This small molecule binds to this protein.
Small molecule (SMILES): CC(=O)N[C@@H]1[C@@H](O)[C@H](O)[C@@H](CO)O[C@H]1O

Binding-site contacts:
Ligand atom N2 contacts residue SER22 of chain 1.A at 3.5 Å (h-bond).
Ligand atom O6 contacts residue ALA19 of chain 1.A at 3.8 Å.
Ligand atom C1 contacts residue SER22 of chain 1.A at 4.4 Å.
Ligand atom O5 contacts residue ALA19 of chain 1.A at 3.5 Å.
Ligand atom O5 contacts residue ASN20 of chain 1.A at 2.2 Å (h-bond).
Ligand atom C7 contacts residue SER22 of chain 1.A at 3.8 Å.
Ligand atom C1 contacts residue TRP23 of chain 1.A at 3.3 Å (hydrophobic).
Ligand atom C4 contacts residue ASN20 of chain 1.A at 4.1 Å.
Ligand atom C3 contacts residue TRP23 of chain 1.A at 4.4 Å (hydrophobic).
Ligand atom C1 contacts residue ASN20 of chain 1.A at 1.4 Å.
Ligand atom C5 contacts residue TRP23 of chain 1.A at 4.1 Å (hydrophobic).
Ligand atom C2 contacts residue TRP23 of chain 1.A at 4.3 Å (hydrophobic).
Ligand atom O7 contacts residue ASN20 of chain 1.A at 3.8 Å.
Ligand atom C5 contacts residue ALA19 of chain 1.A at 4.1 Å (hydrophobic).
Ligand atom C8 contacts residue SER22 of chain 1.A at 3.1 Å.
Ligand atom O5 contacts residue TRP23 of chain 1.A at 3.9 Å.
Ligand atom C8 contacts residue ASN20 of chain 1.A at 3.7 Å.
Ligand atom C5 contacts residue ASN20 of chain 1.A at 3.6 Å.
Ligand atom O4 contacts residue TRP23 of chain 1.A at 4.3 Å.
Ligand atom C7 contacts residue ASN20 of chain 1.A at 3.2 Å.
Ligand atom C1 contacts residue ALA19 of chain 1.A at 4.2 Å (hydrophobic).
Ligand atom C6 contacts residue ALA19 of chain 1.A at 4.2 Å (hydrophobic).
Ligand atom C2 contacts residue ASN20 of chain 1.A at 2.3 Å.
Ligand atom N2 contacts residue ASN20 of chain 1.A at 2.8 Å (h-bond).
Ligand atom C3 contacts residue ASN20 of chain 1.A at 3.6 Å.

Sequence of chain 1.A:
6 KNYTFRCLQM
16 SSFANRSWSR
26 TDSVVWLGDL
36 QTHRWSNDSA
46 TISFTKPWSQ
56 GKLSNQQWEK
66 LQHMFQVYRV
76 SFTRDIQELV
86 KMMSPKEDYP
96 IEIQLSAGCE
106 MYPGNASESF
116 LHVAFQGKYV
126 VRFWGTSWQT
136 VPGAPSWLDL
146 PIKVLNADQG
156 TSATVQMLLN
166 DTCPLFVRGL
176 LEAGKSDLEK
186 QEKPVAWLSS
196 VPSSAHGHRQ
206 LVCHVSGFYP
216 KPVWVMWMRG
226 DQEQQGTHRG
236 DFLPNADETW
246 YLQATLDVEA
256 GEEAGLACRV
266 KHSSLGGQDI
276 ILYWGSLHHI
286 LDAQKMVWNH